Sequence of chain 1.A:
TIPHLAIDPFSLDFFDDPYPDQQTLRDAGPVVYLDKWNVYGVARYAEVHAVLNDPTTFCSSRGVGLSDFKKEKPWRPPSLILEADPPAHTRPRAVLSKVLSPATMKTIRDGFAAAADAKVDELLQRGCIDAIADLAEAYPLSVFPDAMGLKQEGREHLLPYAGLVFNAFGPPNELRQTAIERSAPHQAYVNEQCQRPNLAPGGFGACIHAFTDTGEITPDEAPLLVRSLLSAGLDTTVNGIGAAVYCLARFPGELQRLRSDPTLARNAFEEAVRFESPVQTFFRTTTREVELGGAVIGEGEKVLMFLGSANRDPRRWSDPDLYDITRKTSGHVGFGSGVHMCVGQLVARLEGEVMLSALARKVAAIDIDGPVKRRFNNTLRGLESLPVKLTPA

This small molecule binds to this protein.
Small molecule (SMILES): O=C(O)c1ccc(F)cc1

Binding-site contacts:
Ligand atom CAP contacts residue ALA249 of chain 1.A at 3.6 Å (hydrophobic).
Ligand atom CAN contacts residue LEU99 of chain 1.A at 3.9 Å (hydrophobic).
Ligand atom CBJ contacts residue ALA249 of chain 1.A at 3.9 Å (hydrophobic).
Ligand atom CBJ contacts residue SER245 of chain 1.A at 4.3 Å.
Ligand atom CBH contacts residue LEU99 of chain 1.A at 4.0 Å (hydrophobic).
Ligand atom CAO contacts residue LEU99 of chain 1.A at 4.0 Å (hydrophobic).
Ligand atom FAM contacts residue PHE299 of chain 1.A at 3.6 Å.
Ligand atom CAO contacts residue PHE186 of chain 1.A at 3.9 Å (hydrophobic).
Ligand atom FAM contacts residue ALA249 of chain 1.A at 3.9 Å.
Ligand atom CAP contacts residue LEU99 of chain 1.A at 3.7 Å (hydrophobic).
Ligand atom CBI contacts residue PHE183 of chain 1.A at 3.9 Å (hydrophobic).
Ligand atom CAN contacts residue HEM1 of chain 1.C at 3.5 Å.
Ligand atom OXT contacts residue SER245 of chain 1.A at 3.5 Å (h-bond).
Ligand atom CAO contacts residue VAL182 of chain 1.A at 4.3 Å (hydrophobic).
Ligand atom CAO contacts residue PHE183 of chain 1.A at 3.8 Å (hydrophobic).
Ligand atom OAF contacts residue SER96 of chain 1.A at 2.6 Å (h-bond).
Ligand atom CBI contacts residue PHE299 of chain 1.A at 4.3 Å (hydrophobic).
Ligand atom CAQ contacts residue SER248 of chain 1.A at 3.8 Å.
Ligand atom CAQ contacts residue LEU99 of chain 1.A at 3.8 Å (hydrophobic).
Ligand atom CBH contacts residue ARG93 of chain 1.A at 4.1 Å.
Ligand atom OXT contacts residue ARG93 of chain 1.A at 3.1 Å (salt-bridge).
Ligand atom OAF contacts residue ILE98 of chain 1.A at 3.7 Å.
Ligand atom OAF contacts residue SER245 of chain 1.A at 2.7 Å (h-bond).
Ligand atom FAM contacts residue PHE183 of chain 1.A at 3.1 Å.
Ligand atom OXT contacts residue SER96 of chain 1.A at 3.8 Å.
Ligand atom CAN contacts residue ALA249 of chain 1.A at 3.3 Å (hydrophobic).
Ligand atom CBH contacts residue SER245 of chain 1.A at 3.3 Å.
Ligand atom CAQ contacts residue ARG93 of chain 1.A at 4.1 Å.
Ligand atom CBH contacts residue SER248 of chain 1.A at 4.4 Å.
Ligand atom CBJ contacts residue LEU99 of chain 1.A at 3.6 Å (hydrophobic).
Ligand atom CAO contacts residue ALA249 of chain 1.A at 3.7 Å (hydrophobic).
Ligand atom CBH contacts residue SER96 of chain 1.A at 3.4 Å.
Ligand atom OAF contacts residue LEU99 of chain 1.A at 3.5 Å.
Ligand atom CAQ contacts residue ALA249 of chain 1.A at 3.9 Å (hydrophobic).
Ligand atom CAQ contacts residue VAL182 of chain 1.A at 4.3 Å (hydrophobic).
Ligand atom CAP contacts residue HEM1 of chain 1.C at 3.6 Å.
Ligand atom CBI contacts residue ALA249 of chain 1.A at 3.4 Å (hydrophobic).
Ligand atom CAQ contacts residue PHE186 of chain 1.A at 4.2 Å (hydrophobic).
Ligand atom CBI contacts residue LEU99 of chain 1.A at 4.1 Å (hydrophobic).
Ligand atom OXT contacts residue SER248 of chain 1.A at 3.6 Å.